Sequence of chain 1.G:
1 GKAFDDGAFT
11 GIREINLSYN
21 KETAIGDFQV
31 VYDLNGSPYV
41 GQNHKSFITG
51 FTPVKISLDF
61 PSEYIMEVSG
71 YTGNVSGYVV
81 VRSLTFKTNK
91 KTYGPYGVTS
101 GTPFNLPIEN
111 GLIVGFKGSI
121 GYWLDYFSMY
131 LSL

The protein below binds the small molecule below.
Small molecule (SMILES): O=[N+]([O-])c1ccc(O[C@@H]2O[C@H](CO)[C@H](O)[C@H](O)[C@H]2O)cc1

Binding-site contacts:
Ligand atom C4 contacts residue GLY1 of chain 1.G at 3.9 Å.
Ligand atom C5' contacts residue TYR78 of chain 1.G at 3.7 Å (hydrophobic).
Ligand atom O6 contacts residue TRP123 of chain 1.G at 2.9 Å (h-bond).
Ligand atom C5 contacts residue TYR78 of chain 1.G at 3.8 Å (hydrophobic).
Ligand atom C6 contacts residue TYR122 of chain 1.G at 4.0 Å (hydrophobic).
Ligand atom C2 contacts residue GLY1 of chain 1.G at 4.1 Å.
Ligand atom C6 contacts residue TYR78 of chain 1.G at 3.9 Å (hydrophobic).
Ligand atom O4 contacts residue GLY1 of chain 1.G at 2.9 Å (h-bond).
Ligand atom O6 contacts residue GLY121 of chain 1.G at 3.6 Å.
Ligand atom O5 contacts residue TYR122 of chain 1.G at 3.2 Å (h-bond).
Ligand atom O5 contacts residue GLY121 of chain 1.G at 3.9 Å.
Ligand atom C1' contacts residue TYR78 of chain 1.G at 4.2 Å (hydrophobic).
Ligand atom O3 contacts residue GLY1 of chain 1.G at 2.9 Å (h-bond).
Ligand atom O1 contacts residue TYR122 of chain 1.G at 3.7 Å.
Ligand atom C5' contacts residue TRP123 of chain 1.G at 4.1 Å (hydrophobic).
Ligand atom C2' contacts residue TYR122 of chain 1.G at 3.9 Å (hydrophobic).
Ligand atom C4 contacts residue ASP125 of chain 1.G at 3.3 Å.
Ligand atom O4 contacts residue ASP125 of chain 1.G at 2.8 Å (salt-bridge).
Ligand atom C3' contacts residue TYR122 of chain 1.G at 3.9 Å (hydrophobic).
Ligand atom O6 contacts residue TYR122 of chain 1.G at 3.1 Å (h-bond).
Ligand atom C6 contacts residue TRP123 of chain 1.G at 3.8 Å (hydrophobic).
Ligand atom O3' contacts residue TYR122 of chain 1.G at 3.3 Å.
Ligand atom O2' contacts residue SER76 of chain 1.G at 4.1 Å.
Ligand atom O4 contacts residue GLY121 of chain 1.G at 3.5 Å.
Ligand atom C6 contacts residue ASP125 of chain 1.G at 3.2 Å.
Ligand atom C5' contacts residue TYR122 of chain 1.G at 3.4 Å (hydrophobic).
Ligand atom C4 contacts residue TYR78 of chain 1.G at 3.9 Å (hydrophobic).
Ligand atom C6 contacts residue VAL80 of chain 1.G at 3.9 Å (hydrophobic).
Ligand atom C6' contacts residue TYR122 of chain 1.G at 3.4 Å (hydrophobic).
Ligand atom O6 contacts residue VAL80 of chain 1.G at 4.0 Å.
Ligand atom C1 contacts residue TYR78 of chain 1.G at 4.0 Å (hydrophobic).
Ligand atom C6' contacts residue TYR78 of chain 1.G at 3.6 Å (hydrophobic).
Ligand atom N1' contacts residue TYR122 of chain 1.G at 4.0 Å.
Ligand atom C3 contacts residue TYR78 of chain 1.G at 3.8 Å (hydrophobic).
Ligand atom C4' contacts residue TYR122 of chain 1.G at 3.6 Å (hydrophobic).
Ligand atom O6 contacts residue ASP125 of chain 1.G at 2.8 Å (salt-bridge).
Ligand atom C5 contacts residue TYR122 of chain 1.G at 4.1 Å (hydrophobic).
Ligand atom C5 contacts residue ASP125 of chain 1.G at 3.8 Å.
Ligand atom C1' contacts residue TYR122 of chain 1.G at 3.6 Å (hydrophobic).
Ligand atom C3 contacts residue GLY1 of chain 1.G at 3.8 Å.